Sequence of chain 1.B:
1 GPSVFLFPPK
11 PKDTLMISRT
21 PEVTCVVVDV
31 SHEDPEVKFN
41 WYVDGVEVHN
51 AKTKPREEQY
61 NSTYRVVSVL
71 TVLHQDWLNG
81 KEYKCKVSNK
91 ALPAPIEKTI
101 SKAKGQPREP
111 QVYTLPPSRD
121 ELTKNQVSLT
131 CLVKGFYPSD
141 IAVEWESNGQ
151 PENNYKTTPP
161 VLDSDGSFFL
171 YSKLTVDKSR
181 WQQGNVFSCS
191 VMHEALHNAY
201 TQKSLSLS

A protein and the small-molecule ligand that binds it are described below.
Small molecule (SMILES): CC(=O)N[C@H]1[C@H](O[C@H]2[C@H](O)[C@@H](NC(C)=O)CO[C@@H]2CO[C@@H]2O[C@@H](C)[C@@H](O)[C@@H](O)[C@@H]2O)O[C@H](CO)[C@@H](O[C@@H]2O[C@H](CO[C@H]3O[C@H](CO)[C@@H](O)[C@H](O)[C@@H]3O[C@@H]3O[C@H](CO)[C@@H](O)[C@H](O)[C@H]3NC(C)=O)[C@@H](O)[C@H](O[C@H]3O[C@H](CO)[C@@H](O)[C@H](O)[C@@H]3O[C@@H]3O[C@H](CO)[C@@H](O)[C@H](O)[C@H]3NC(C)=O)[C@@H]2O)[C@@H]1O

Binding-site contacts:
Ligand atom C1 contacts residue THR63 of chain 1.B at 3.6 Å.
Ligand atom C2 contacts residue PHE7 of chain 1.B at 3.7 Å (hydrophobic).
Ligand atom O7 contacts residue ASP29 of chain 1.B at 3.3 Å (salt-bridge).
Ligand atom C6 contacts residue PHE7 of chain 1.B at 3.6 Å (hydrophobic).
Ligand atom C3 contacts residue ASN61 of chain 1.B at 3.7 Å.
Ligand atom C8 contacts residue ARG65 of chain 1.B at 3.5 Å.
Ligand atom C2 contacts residue PHE5 of chain 1.B at 3.8 Å (hydrophobic).
Ligand atom O7 contacts residue ARG65 of chain 1.B at 2.8 Å (salt-bridge).
Ligand atom C1 contacts residue PHE7 of chain 1.B at 3.6 Å (hydrophobic).
Ligand atom C7 contacts residue ASP29 of chain 1.B at 3.4 Å.
Ligand atom O3 contacts residue LYS10 of chain 1.B at 2.8 Å (salt-bridge).
Ligand atom O4 contacts residue VAL28 of chain 1.B at 3.5 Å.
Ligand atom C2 contacts residue ASN61 of chain 1.B at 2.3 Å.
Ligand atom C1 contacts residue PHE7 of chain 1.B at 3.8 Å (hydrophobic).
Ligand atom N2 contacts residue ASP29 of chain 1.B at 2.7 Å (salt-bridge).
Ligand atom C1 contacts residue PHE5 of chain 1.B at 3.8 Å (hydrophobic).
Ligand atom O2 contacts residue ASN61 of chain 1.B at 2.8 Å (h-bond).
Ligand atom C6 contacts residue GLN59 of chain 1.B at 3.1 Å.
Ligand atom C3 contacts residue LYS10 of chain 1.B at 3.6 Å.
Ligand atom C7 contacts residue ARG65 of chain 1.B at 3.5 Å.
Ligand atom O5 contacts residue ASN61 of chain 1.B at 2.3 Å (h-bond).
Ligand atom C5 contacts residue ASN61 of chain 1.B at 3.6 Å.
Ligand atom O4 contacts residue LYS10 of chain 1.B at 3.8 Å.
Ligand atom C2 contacts residue ASP29 of chain 1.B at 3.7 Å.
Ligand atom N2 contacts residue ASN61 of chain 1.B at 2.9 Å (h-bond).
Ligand atom C6 contacts residue PHE5 of chain 1.B at 3.7 Å (hydrophobic).
Ligand atom O5 contacts residue PHE5 of chain 1.B at 3.5 Å.
Ligand atom C1 contacts residue ASN61 of chain 1.B at 1.4 Å.
Ligand atom C5 contacts residue PHE7 of chain 1.B at 3.7 Å (hydrophobic).
Ligand atom O5 contacts residue PHE7 of chain 1.B at 3.8 Å.
Ligand atom C7 contacts residue ASN61 of chain 1.B at 3.3 Å.
Ligand atom O7 contacts residue VAL28 of chain 1.B at 3.6 Å.
Ligand atom C6 contacts residue THR24 of chain 1.B at 3.6 Å.
Ligand atom O5 contacts residue GLN59 of chain 1.B at 3.8 Å.
Ligand atom C3 contacts residue ASP29 of chain 1.B at 3.8 Å.
Ligand atom C8 contacts residue ASN61 of chain 1.B at 3.1 Å.
Ligand atom C6 contacts residue PHE7 of chain 1.B at 3.8 Å (hydrophobic).
Ligand atom O7 contacts residue PHE5 of chain 1.B at 3.2 Å.
Ligand atom O6 contacts residue PHE7 of chain 1.B at 3.6 Å.
Ligand atom C4 contacts residue PHE5 of chain 1.B at 3.5 Å (hydrophobic).